Sequence of chain 2.A:
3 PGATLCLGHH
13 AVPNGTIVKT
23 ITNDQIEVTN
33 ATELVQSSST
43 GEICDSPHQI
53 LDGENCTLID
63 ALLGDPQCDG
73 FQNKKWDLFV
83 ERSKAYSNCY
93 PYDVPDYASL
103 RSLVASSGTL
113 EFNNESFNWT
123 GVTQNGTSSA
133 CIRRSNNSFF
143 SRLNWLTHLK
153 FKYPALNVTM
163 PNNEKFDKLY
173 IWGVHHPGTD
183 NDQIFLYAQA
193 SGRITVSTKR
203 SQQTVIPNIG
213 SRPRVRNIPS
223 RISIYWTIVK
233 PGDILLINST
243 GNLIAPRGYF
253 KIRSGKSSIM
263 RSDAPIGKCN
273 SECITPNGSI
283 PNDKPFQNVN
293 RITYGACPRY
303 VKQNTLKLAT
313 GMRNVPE

Binding-site contacts:
Ligand atom C8 contacts residue ARG216 of chain 3.A at 4.4 Å.
Ligand atom N2 contacts residue ASN159 of chain 2.A at 3.2 Å (h-bond).
Ligand atom C8 contacts residue SER213 of chain 3.A at 3.5 Å.
Ligand atom C8 contacts residue ILE236 of chain 2.A at 4.1 Å (hydrophobic).
Ligand atom C5 contacts residue ASN159 of chain 2.A at 3.6 Å.
Ligand atom C8 contacts residue THR181 of chain 3.A at 4.1 Å.
Ligand atom O3 contacts residue SER213 of chain 3.A at 4.4 Å.
Ligand atom C3 contacts residue SER213 of chain 3.A at 3.9 Å.
Ligand atom C1 contacts residue SER213 of chain 3.A at 4.1 Å.
Ligand atom C3 contacts residue ARG216 of chain 3.A at 4.3 Å.
Ligand atom C4 contacts residue ASN159 of chain 2.A at 4.2 Å.
Ligand atom C5 contacts residue ASN219 of chain 3.A at 3.8 Å.
Ligand atom C7 contacts residue PRO215 of chain 3.A at 4.3 Å (hydrophobic).
Ligand atom C2 contacts residue ASN159 of chain 2.A at 2.5 Å.
Ligand atom C3 contacts residue ASN159 of chain 2.A at 3.8 Å.
Ligand atom C1 contacts residue ASN159 of chain 2.A at 1.4 Å.
Ligand atom C2 contacts residue SER213 of chain 3.A at 3.8 Å.
Ligand atom C6 contacts residue THR161 of chain 2.A at 4.2 Å.
Ligand atom C5 contacts residue LEU238 of chain 2.A at 4.4 Å (hydrophobic).
Ligand atom C8 contacts residue NAG1 of chain 2.J at 4.0 Å.
Ligand atom O3 contacts residue ARG216 of chain 3.A at 3.8 Å.
Ligand atom O7 contacts residue ARG214 of chain 3.A at 4.2 Å.
Ligand atom O7 contacts residue ASN159 of chain 2.A at 3.8 Å.
Ligand atom C7 contacts residue ASN159 of chain 2.A at 3.7 Å.
Ligand atom C7 contacts residue NAG1 of chain 2.J at 3.9 Å.
Ligand atom O5 contacts residue ARG216 of chain 3.A at 4.3 Å.
Ligand atom C7 contacts residue ARG216 of chain 3.A at 3.9 Å.
Ligand atom O5 contacts residue ASN159 of chain 2.A at 2.3 Å (h-bond).
Ligand atom N2 contacts residue SER213 of chain 3.A at 2.9 Å (h-bond).
Ligand atom C8 contacts residue PRO215 of chain 3.A at 4.2 Å (hydrophobic).
Ligand atom O6 contacts residue ARG216 of chain 3.A at 3.5 Å (salt-bridge).
Ligand atom C7 contacts residue SER213 of chain 3.A at 3.7 Å.
Ligand atom C2 contacts residue ARG216 of chain 3.A at 4.1 Å.
Ligand atom O7 contacts residue PRO215 of chain 3.A at 3.5 Å.
Ligand atom C4 contacts residue ARG216 of chain 3.A at 4.1 Å.
Ligand atom O7 contacts residue NAG1 of chain 2.J at 3.7 Å.
Ligand atom C6 contacts residue LEU238 of chain 2.A at 4.4 Å (hydrophobic).
Ligand atom O5 contacts residue LEU238 of chain 2.A at 4.2 Å.
Ligand atom O7 contacts residue ARG216 of chain 3.A at 2.9 Å (salt-bridge).
Ligand atom C6 contacts residue ASN219 of chain 3.A at 4.4 Å.

This protein binds this small molecule.
Small molecule (SMILES): CC(=O)N[C@H]1[C@H](O[C@H]2[C@H](O)[C@@H](NC(C)=O)CO[C@@H]2CO)O[C@H](CO)[C@@H](O[C@@H]2O[C@H](CO)[C@@H](O)[C@H](O)[C@@H]2O)[C@@H]1O

Sequence of chain 3.A:
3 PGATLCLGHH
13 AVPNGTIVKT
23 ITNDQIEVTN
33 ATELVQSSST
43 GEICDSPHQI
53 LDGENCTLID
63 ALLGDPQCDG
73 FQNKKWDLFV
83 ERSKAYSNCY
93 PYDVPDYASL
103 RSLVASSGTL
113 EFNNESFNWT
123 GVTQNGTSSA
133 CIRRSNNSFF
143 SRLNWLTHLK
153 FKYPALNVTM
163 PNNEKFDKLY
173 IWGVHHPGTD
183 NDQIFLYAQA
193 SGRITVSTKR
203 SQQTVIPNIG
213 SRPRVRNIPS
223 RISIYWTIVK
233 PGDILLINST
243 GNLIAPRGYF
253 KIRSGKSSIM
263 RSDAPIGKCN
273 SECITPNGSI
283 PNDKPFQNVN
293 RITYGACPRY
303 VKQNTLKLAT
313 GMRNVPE